Binding-site contacts:
Ligand atom C4 contacts residue ASN335 of chain 1.D at 4.2 Å.
Ligand atom C7 contacts residue GLN328 of chain 1.D at 3.4 Å.
Ligand atom C1 contacts residue ASN346 of chain 1.D at 1.4 Å.
Ligand atom C7 contacts residue LYS337 of chain 1.D at 3.5 Å.
Ligand atom C2 contacts residue GLN328 of chain 1.D at 4.0 Å.
Ligand atom O5 contacts residue ASN335 of chain 1.D at 3.9 Å.
Ligand atom O6 contacts residue ASN335 of chain 1.D at 3.2 Å (h-bond).
Ligand atom C6 contacts residue ASN335 of chain 1.D at 4.3 Å.
Ligand atom O3 contacts residue GLN328 of chain 1.D at 4.4 Å.
Ligand atom N2 contacts residue GLN328 of chain 1.D at 4.1 Å.
Ligand atom C1 contacts residue ASN335 of chain 1.D at 4.5 Å.
Ligand atom C2 contacts residue ASN346 of chain 1.D at 2.5 Å.
Ligand atom C7 contacts residue ASN346 of chain 1.D at 3.4 Å.
Ligand atom C3 contacts residue ASN346 of chain 1.D at 3.8 Å.
Ligand atom O7 contacts residue GLN328 of chain 1.D at 2.4 Å (h-bond).
Ligand atom C8 contacts residue GLN328 of chain 1.D at 4.4 Å.
Ligand atom O5 contacts residue ASN346 of chain 1.D at 2.3 Å (h-bond).
Ligand atom C5 contacts residue ASN346 of chain 1.D at 3.6 Å.
Ligand atom O7 contacts residue ASN346 of chain 1.D at 3.5 Å (h-bond).
Ligand atom C8 contacts residue LYS337 of chain 1.D at 3.3 Å.
Ligand atom C4 contacts residue ASN346 of chain 1.D at 4.2 Å.
Ligand atom N2 contacts residue ASN346 of chain 1.D at 3.0 Å (h-bond).
Ligand atom O7 contacts residue LYS337 of chain 1.D at 3.0 Å (salt-bridge).

A protein and the small-molecule ligand that binds it are described below.
Small molecule (SMILES): CC(=O)N[C@@H]1[C@@H](O)[C@H](O)[C@@H](CO)O[C@H]1O

Sequence of chain 1.D:
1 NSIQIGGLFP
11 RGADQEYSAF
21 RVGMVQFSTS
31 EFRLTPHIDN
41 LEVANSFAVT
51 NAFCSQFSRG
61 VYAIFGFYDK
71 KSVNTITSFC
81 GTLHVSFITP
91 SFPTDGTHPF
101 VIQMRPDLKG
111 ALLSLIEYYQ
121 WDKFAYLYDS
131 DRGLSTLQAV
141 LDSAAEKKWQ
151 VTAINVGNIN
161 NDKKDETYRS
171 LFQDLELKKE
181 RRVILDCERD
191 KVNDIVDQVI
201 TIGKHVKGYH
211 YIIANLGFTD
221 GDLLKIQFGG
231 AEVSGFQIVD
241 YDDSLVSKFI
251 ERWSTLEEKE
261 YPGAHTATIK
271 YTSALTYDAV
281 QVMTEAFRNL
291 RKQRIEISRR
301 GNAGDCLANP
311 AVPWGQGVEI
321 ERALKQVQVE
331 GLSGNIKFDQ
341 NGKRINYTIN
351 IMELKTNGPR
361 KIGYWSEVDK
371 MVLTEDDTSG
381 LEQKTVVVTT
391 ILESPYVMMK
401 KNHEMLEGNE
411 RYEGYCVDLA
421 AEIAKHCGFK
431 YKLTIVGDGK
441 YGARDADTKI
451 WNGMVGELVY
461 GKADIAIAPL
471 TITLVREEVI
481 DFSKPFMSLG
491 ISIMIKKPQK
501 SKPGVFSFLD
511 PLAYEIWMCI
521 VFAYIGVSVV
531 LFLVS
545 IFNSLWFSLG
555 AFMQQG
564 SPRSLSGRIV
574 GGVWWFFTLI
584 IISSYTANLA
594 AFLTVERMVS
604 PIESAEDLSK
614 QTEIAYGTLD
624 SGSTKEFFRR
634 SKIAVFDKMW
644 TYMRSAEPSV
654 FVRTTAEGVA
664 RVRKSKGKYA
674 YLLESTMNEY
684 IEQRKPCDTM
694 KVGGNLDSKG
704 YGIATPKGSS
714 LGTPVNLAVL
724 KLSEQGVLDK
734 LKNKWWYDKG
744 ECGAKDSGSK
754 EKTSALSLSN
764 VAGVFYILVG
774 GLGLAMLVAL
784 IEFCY